A protein and the small-molecule ligand that binds it are described below.
Small molecule (SMILES): Cc1ccc(Oc2nc3nc(-c4ccc(-c5ccccc5O)cc4)c(Cl)cc3[nH]2)cc1C(=O)O

Sequence of chain 1.C:
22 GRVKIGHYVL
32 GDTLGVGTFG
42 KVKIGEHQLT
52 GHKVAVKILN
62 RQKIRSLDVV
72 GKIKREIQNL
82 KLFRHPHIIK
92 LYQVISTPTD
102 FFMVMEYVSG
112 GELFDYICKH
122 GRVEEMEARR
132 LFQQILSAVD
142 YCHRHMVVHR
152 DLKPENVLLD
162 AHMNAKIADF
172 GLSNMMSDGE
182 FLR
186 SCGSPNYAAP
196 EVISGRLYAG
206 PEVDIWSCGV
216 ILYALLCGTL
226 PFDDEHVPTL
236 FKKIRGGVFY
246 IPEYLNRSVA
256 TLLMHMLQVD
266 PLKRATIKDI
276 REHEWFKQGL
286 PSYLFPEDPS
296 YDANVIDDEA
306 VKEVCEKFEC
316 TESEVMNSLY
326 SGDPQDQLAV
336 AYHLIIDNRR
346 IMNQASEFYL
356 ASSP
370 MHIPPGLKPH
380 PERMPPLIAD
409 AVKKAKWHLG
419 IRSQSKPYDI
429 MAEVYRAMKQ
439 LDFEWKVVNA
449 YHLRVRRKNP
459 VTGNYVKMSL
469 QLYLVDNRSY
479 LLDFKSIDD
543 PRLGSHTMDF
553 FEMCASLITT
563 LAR

Binding-site contacts:
Ligand atom CAO contacts residue LYS44 of chain 1.C at 3.6 Å.
Ligand atom OAD contacts residue LYS44 of chain 1.C at 2.7 Å (salt-bridge).
Ligand atom NAT contacts residue ARG83 of chain 1.D at 3.6 Å.
Ligand atom OAU contacts residue ASP101 of chain 1.C at 3.8 Å.
Ligand atom CBA contacts residue LYS44 of chain 1.C at 3.6 Å.
Ligand atom NAR contacts residue ASP101 of chain 1.C at 2.8 Å (salt-bridge).
Ligand atom OAD contacts residue GLY32 of chain 1.C at 2.8 Å (h-bond).
Ligand atom CAL contacts residue VAL113 of chain 1.D at 3.8 Å (hydrophobic).
Ligand atom CAG contacts residue ARG107 of chain 1.D at 3.8 Å.
Ligand atom CAI contacts residue GLY41 of chain 1.C at 3.8 Å.
Ligand atom OAD contacts residue LEU31 of chain 1.C at 3.8 Å.
Ligand atom CAX contacts residue LEU31 of chain 1.C at 3.8 Å (hydrophobic).
Ligand atom CAH contacts residue GLY32 of chain 1.C at 3.6 Å.
Ligand atom CAQ contacts residue ILE59 of chain 1.C at 3.7 Å (hydrophobic).
Ligand atom CAK contacts residue LYS42 of chain 1.C at 3.8 Å.
Ligand atom CAL contacts residue SEP108 of chain 1.D at 3.2 Å.
Ligand atom CBD contacts residue IMD1 of chain 1.K at 3.8 Å.
Ligand atom CAJ contacts residue SEP108 of chain 1.D at 3.6 Å.
Ligand atom CBG contacts residue ILE59 of chain 1.C at 3.5 Å (hydrophobic).
Ligand atom CAN contacts residue VAL113 of chain 1.D at 3.4 Å (hydrophobic).
Ligand atom CAJ contacts residue VAL24 of chain 1.C at 3.8 Å (hydrophobic).
Ligand atom CAI contacts residue LYS42 of chain 1.C at 3.2 Å.
Ligand atom CAK contacts residue ILE59 of chain 1.C at 3.7 Å (hydrophobic).
Ligand atom CBC contacts residue ARG83 of chain 1.D at 3.4 Å.
Ligand atom CBG contacts residue ASP101 of chain 1.C at 3.8 Å.
Ligand atom CAX contacts residue LYS44 of chain 1.C at 3.5 Å.
Ligand atom CAX contacts residue GLY32 of chain 1.C at 3.6 Å.
Ligand atom NAR contacts residue ARG83 of chain 1.D at 3.2 Å (salt-bridge).
Ligand atom CBG contacts residue ARG83 of chain 1.D at 3.5 Å.
Ligand atom CBE contacts residue SEP108 of chain 1.D at 3.7 Å.
Ligand atom CAM contacts residue LYS44 of chain 1.C at 3.5 Å.
Ligand atom NAS contacts residue ASN111 of chain 1.D at 3.8 Å.
Ligand atom OAU contacts residue ARG83 of chain 1.D at 3.5 Å (salt-bridge).
Ligand atom CBH contacts residue ARG83 of chain 1.D at 3.6 Å.
Ligand atom NAR contacts residue ILE59 of chain 1.C at 3.5 Å.
Ligand atom CBC contacts residue ASP101 of chain 1.C at 3.7 Å.
Ligand atom NAS contacts residue ARG83 of chain 1.D at 3.6 Å.
Ligand atom OAU contacts residue ASN61 of chain 1.C at 3.4 Å.
Ligand atom CAH contacts residue LEU31 of chain 1.C at 3.5 Å (hydrophobic).
Ligand atom CAN contacts residue SEP108 of chain 1.D at 3.4 Å.

Sequence of chain 1.D:
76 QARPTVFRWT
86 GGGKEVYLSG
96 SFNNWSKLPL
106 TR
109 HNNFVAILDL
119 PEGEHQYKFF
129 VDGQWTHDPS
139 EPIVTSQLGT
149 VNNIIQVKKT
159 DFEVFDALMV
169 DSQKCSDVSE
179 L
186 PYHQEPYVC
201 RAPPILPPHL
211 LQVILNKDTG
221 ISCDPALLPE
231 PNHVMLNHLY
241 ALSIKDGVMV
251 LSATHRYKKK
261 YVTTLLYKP